This protein binds this small molecule.
Small molecule (SMILES): CC(=O)N[C@H]1[C@H](O[C@H]2[C@H](O)[C@@H](NC(C)=O)CO[C@@H]2CO)O[C@H](CO)[C@@H](O[C@@H]2O[C@H](CO)[C@@H](O)[C@H](O)[C@@H]2O)[C@@H]1O

Sequence of chain 1.E:
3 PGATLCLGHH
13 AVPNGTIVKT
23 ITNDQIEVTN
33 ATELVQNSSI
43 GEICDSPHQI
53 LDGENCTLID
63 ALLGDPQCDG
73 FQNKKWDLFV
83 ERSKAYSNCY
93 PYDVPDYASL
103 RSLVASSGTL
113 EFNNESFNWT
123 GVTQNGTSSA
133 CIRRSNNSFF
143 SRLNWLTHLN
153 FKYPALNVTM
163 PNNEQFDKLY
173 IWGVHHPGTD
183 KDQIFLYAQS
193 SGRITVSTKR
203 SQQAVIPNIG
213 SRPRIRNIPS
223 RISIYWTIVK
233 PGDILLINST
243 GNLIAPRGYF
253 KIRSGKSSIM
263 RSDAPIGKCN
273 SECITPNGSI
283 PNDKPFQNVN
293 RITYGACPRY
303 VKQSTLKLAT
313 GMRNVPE

Binding-site contacts:
Ligand atom C2 contacts residue ASN57 of chain 1.E at 2.4 Å.
Ligand atom C5 contacts residue TYR88 of chain 1.E at 3.8 Å (hydrophobic).
Ligand atom C1 contacts residue TYR88 of chain 1.E at 4.2 Å (hydrophobic).
Ligand atom C7 contacts residue GLU56 of chain 1.E at 4.0 Å.
Ligand atom C6 contacts residue TYR88 of chain 1.E at 3.2 Å (hydrophobic).
Ligand atom N2 contacts residue ASN57 of chain 1.E at 2.8 Å (h-bond).
Ligand atom O5 contacts residue ASN57 of chain 1.E at 2.4 Å (h-bond).
Ligand atom C8 contacts residue GLU56 of chain 1.E at 3.3 Å.
Ligand atom C3 contacts residue ASN57 of chain 1.E at 3.7 Å.
Ligand atom O5 contacts residue TYR88 of chain 1.E at 3.1 Å (h-bond).
Ligand atom O7 contacts residue GLU56 of chain 1.E at 3.8 Å.
Ligand atom C1 contacts residue ASN57 of chain 1.E at 1.4 Å.
Ligand atom C7 contacts residue ASN57 of chain 1.E at 3.3 Å.
Ligand atom C8 contacts residue LYS86 of chain 1.E at 4.0 Å.
Ligand atom C8 contacts residue ASN57 of chain 1.E at 4.4 Å.
Ligand atom C5 contacts residue ASN57 of chain 1.E at 3.6 Å.
Ligand atom O7 contacts residue ASN57 of chain 1.E at 3.4 Å (h-bond).
Ligand atom C4 contacts residue ASN57 of chain 1.E at 4.2 Å.
Ligand atom O6 contacts residue TYR88 of chain 1.E at 2.8 Å (h-bond).